A small-molecule ligand and the protein it binds are described below.
Small molecule (SMILES): [H]/N=C(\NO)c1cccc(C(C)(C)NC(=O)Nc2ccc(Cl)cc2)c1

Binding-site contacts:
Ligand atom O1 contacts residue ALA150 of chain 1.D at 3.9 Å.
Ligand atom C3 contacts residue MET288 of chain 1.D at 3.5 Å (hydrophobic).
Ligand atom C20 contacts residue PRO51 of chain 1.B at 3.5 Å (hydrophobic).
Ligand atom C2 contacts residue GLY289 of chain 1.D at 3.5 Å.
Ligand atom C22 contacts residue PRO51 of chain 1.B at 3.7 Å (hydrophobic).
Ligand atom N2 contacts residue ALA150 of chain 1.D at 3.7 Å.
Ligand atom C21 contacts residue PRO51 of chain 1.B at 3.4 Å (hydrophobic).
Ligand atom C21 contacts residue TYR342 of chain 1.B at 3.8 Å (hydrophobic).
Ligand atom C10 contacts residue GLU313 of chain 1.D at 3.6 Å.
Ligand atom C7 contacts residue IMP1 of chain 1.S at 3.6 Å.
Ligand atom C22 contacts residue TYR342 of chain 1.B at 3.5 Å (hydrophobic).
Ligand atom N4 contacts residue GLU313 of chain 1.D at 3.0 Å (salt-bridge).
Ligand atom C10 contacts residue ALA150 of chain 1.D at 3.9 Å (hydrophobic).
Ligand atom N4 contacts residue ALA150 of chain 1.D at 3.9 Å.
Ligand atom C22 contacts residue GLU313 of chain 1.D at 3.7 Å.
Ligand atom C5 contacts residue ALA150 of chain 1.D at 3.9 Å (hydrophobic).
Ligand atom C21 contacts residue ALA338 of chain 1.B at 3.6 Å (hydrophobic).
Ligand atom N2 contacts residue GLU313 of chain 1.D at 2.9 Å (salt-bridge).
Ligand atom CL contacts residue HIS151 of chain 1.D at 3.6 Å.
Ligand atom C13 contacts residue VAL311 of chain 1.D at 3.5 Å (hydrophobic).
Ligand atom CL contacts residue VAL49 of chain 1.B at 3.9 Å.
Ligand atom O2 contacts residue ALA150 of chain 1.D at 3.8 Å.
Ligand atom CL contacts residue GLY341 of chain 1.B at 3.5 Å.
Ligand atom C4 contacts residue GLY289 of chain 1.D at 3.8 Å.
Ligand atom C18 contacts residue ALA150 of chain 1.D at 3.8 Å (hydrophobic).
Ligand atom C6 contacts residue ALA150 of chain 1.D at 3.8 Å (hydrophobic).
Ligand atom N2 contacts residue IMP1 of chain 1.S at 3.4 Å.
Ligand atom C13 contacts residue GLU313 of chain 1.D at 3.6 Å.
Ligand atom C3 contacts residue GLY289 of chain 1.D at 3.4 Å.
Ligand atom C6 contacts residue GLU313 of chain 1.D at 3.8 Å.
Ligand atom C7 contacts residue ALA150 of chain 1.D at 3.5 Å (hydrophobic).
Ligand atom C17 contacts residue ALA150 of chain 1.D at 3.9 Å (hydrophobic).
Ligand atom N1 contacts residue IMP1 of chain 1.S at 3.6 Å.
Ligand atom N2 contacts residue TYR342 of chain 1.B at 3.7 Å.
Ligand atom N3 contacts residue GLU313 of chain 1.D at 3.3 Å (salt-bridge).
Ligand atom C22 contacts residue ALA338 of chain 1.B at 3.9 Å (hydrophobic).
Ligand atom C17 contacts residue GLU313 of chain 1.D at 3.8 Å.
Ligand atom N1 contacts residue ALA150 of chain 1.D at 3.6 Å.
Ligand atom N2 contacts residue THR207 of chain 1.D at 3.0 Å (h-bond).
Ligand atom C19 contacts residue PRO51 of chain 1.B at 3.9 Å (hydrophobic).

Sequence of chain 1.B:
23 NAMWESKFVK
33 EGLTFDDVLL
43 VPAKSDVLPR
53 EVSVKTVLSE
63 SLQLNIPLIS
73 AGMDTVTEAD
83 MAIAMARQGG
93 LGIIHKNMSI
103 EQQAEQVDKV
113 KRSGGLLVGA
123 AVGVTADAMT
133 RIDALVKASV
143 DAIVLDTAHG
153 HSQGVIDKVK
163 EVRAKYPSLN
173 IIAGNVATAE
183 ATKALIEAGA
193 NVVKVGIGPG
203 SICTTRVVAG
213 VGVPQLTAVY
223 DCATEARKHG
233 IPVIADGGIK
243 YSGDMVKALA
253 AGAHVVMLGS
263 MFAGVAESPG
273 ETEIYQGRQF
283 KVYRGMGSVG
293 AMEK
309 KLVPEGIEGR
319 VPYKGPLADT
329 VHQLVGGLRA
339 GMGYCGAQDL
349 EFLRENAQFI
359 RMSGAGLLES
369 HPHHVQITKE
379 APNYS

Sequence of chain 1.D:
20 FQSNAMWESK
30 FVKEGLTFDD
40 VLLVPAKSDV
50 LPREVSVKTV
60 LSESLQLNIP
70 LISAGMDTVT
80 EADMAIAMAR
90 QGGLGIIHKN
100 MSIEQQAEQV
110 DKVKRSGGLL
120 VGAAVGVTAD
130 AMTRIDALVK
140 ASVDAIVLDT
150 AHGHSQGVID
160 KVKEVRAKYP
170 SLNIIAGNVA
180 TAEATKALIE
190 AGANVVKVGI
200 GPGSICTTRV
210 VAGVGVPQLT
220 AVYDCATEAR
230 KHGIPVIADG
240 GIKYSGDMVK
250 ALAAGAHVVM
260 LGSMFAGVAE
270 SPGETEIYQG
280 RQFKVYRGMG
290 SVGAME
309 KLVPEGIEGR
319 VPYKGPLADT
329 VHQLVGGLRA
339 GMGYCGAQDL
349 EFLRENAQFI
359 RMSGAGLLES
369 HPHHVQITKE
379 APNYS